Sequence of chain 1.A:
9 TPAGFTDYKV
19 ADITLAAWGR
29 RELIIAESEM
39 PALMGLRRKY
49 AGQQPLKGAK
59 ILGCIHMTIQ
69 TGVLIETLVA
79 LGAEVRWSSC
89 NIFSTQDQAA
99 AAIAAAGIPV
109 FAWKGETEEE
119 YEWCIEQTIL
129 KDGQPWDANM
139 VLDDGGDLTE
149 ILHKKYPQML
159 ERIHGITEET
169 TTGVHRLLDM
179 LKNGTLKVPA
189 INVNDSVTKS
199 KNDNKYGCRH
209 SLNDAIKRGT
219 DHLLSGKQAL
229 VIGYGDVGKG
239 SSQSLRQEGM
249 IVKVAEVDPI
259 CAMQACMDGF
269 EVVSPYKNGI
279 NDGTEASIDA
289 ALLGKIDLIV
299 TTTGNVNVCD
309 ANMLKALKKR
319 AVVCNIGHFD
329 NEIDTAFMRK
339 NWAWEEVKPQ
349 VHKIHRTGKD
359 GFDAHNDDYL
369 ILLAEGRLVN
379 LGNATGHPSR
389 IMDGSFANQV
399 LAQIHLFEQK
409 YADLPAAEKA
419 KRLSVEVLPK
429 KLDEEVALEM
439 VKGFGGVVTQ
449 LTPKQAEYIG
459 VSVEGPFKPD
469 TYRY

Sequence of chain 1.D:
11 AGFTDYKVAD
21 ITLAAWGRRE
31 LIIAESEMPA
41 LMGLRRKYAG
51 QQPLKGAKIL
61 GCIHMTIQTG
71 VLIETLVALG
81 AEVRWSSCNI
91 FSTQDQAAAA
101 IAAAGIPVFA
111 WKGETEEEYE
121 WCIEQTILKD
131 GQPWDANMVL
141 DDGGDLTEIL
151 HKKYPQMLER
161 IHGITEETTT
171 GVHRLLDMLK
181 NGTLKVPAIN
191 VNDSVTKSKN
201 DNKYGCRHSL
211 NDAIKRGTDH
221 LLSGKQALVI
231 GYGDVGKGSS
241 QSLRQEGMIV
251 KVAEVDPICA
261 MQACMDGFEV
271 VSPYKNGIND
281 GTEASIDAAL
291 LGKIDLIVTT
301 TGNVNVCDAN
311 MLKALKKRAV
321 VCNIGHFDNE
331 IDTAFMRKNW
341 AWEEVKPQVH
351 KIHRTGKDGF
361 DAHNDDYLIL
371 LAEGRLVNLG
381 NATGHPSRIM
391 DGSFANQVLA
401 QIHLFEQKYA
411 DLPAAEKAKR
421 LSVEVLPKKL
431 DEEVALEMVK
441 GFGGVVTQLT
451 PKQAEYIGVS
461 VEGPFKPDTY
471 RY

Binding-site contacts:
Ligand atom C2 contacts residue ARG174 of chain 1.A at 3.8 Å.
Ligand atom C3 contacts residue TYR456 of chain 1.D at 4.5 Å (hydrophobic).
Ligand atom C5 contacts residue ARG174 of chain 1.A at 3.9 Å.
Ligand atom C11 contacts residue TYR456 of chain 1.D at 4.2 Å (hydrophobic).
Ligand atom C8 contacts residue PHE327 of chain 1.A at 3.6 Å (hydrophobic).
Ligand atom C4 contacts residue TYR456 of chain 1.D at 3.6 Å (hydrophobic).
Ligand atom C9 contacts residue ASN329 of chain 1.A at 4.0 Å.
Ligand atom C10 contacts residue ASN329 of chain 1.A at 4.0 Å.
Ligand atom C4 contacts residue GOL1 of chain 1.I at 4.2 Å.
Ligand atom C5 contacts residue TYR456 of chain 1.D at 3.9 Å (hydrophobic).
Ligand atom C5 contacts residue GOL1 of chain 1.I at 3.3 Å.
Ligand atom C3 contacts residue PHE327 of chain 1.A at 4.0 Å (hydrophobic).
Ligand atom C contacts residue GOL1 of chain 1.I at 4.1 Å.
Ligand atom C6 contacts residue ARG174 of chain 1.A at 4.4 Å.
Ligand atom C contacts residue ARG174 of chain 1.A at 3.8 Å.
Ligand atom O contacts residue ASN329 of chain 1.A at 4.4 Å.
Ligand atom C10 contacts residue TYR456 of chain 1.D at 3.8 Å (hydrophobic).
Ligand atom C9 contacts residue TYR456 of chain 1.D at 4.2 Å (hydrophobic).
Ligand atom C4 contacts residue ARG174 of chain 1.A at 4.2 Å.
Ligand atom C3 contacts residue ARG174 of chain 1.A at 4.0 Å.
Ligand atom C11 contacts residue ASN329 of chain 1.A at 3.8 Å.
Ligand atom C9 contacts residue PHE327 of chain 1.A at 3.6 Å (hydrophobic).
Ligand atom C6 contacts residue PHE327 of chain 1.A at 3.7 Å (hydrophobic).
Ligand atom C4 contacts residue PHE327 of chain 1.A at 3.7 Å (hydrophobic).
Ligand atom C1 contacts residue ARG174 of chain 1.A at 3.8 Å.

A small-molecule ligand and the protein it binds are described below.
Small molecule (SMILES): OC1C[C@H]2CC[C@@H](C1)N2Cc1ccccc1